Binding-site contacts:
Ligand atom C6 contacts residue LYS92 of chain 1.B at 3.4 Å.
Ligand atom N1 contacts residue ILE96 of chain 1.B at 4.0 Å.
Ligand atom C contacts residue PHE100 of chain 1.B at 4.3 Å (hydrophobic).
Ligand atom C1 contacts residue PRO9 of chain 1.B at 4.4 Å (hydrophobic).
Ligand atom N contacts residue TYR72 of chain 1.B at 3.3 Å.
Ligand atom C1 contacts residue PHE100 of chain 1.B at 4.0 Å (hydrophobic).
Ligand atom N contacts residue GLN74 of chain 1.B at 4.0 Å.
Ligand atom C2 contacts residue TYR72 of chain 1.B at 3.7 Å (hydrophobic).
Ligand atom C1 contacts residue ILE96 of chain 1.B at 3.9 Å (hydrophobic).
Ligand atom C contacts residue TYR72 of chain 1.B at 3.8 Å (hydrophobic).
Ligand atom N contacts residue THR11 of chain 1.B at 3.7 Å.
Ligand atom C5 contacts residue ILE96 of chain 1.B at 3.9 Å (hydrophobic).
Ligand atom C5 contacts residue TYR72 of chain 1.B at 3.8 Å (hydrophobic).
Ligand atom C3 contacts residue TYR72 of chain 1.B at 3.6 Å (hydrophobic).
Ligand atom N1 contacts residue LYS92 of chain 1.B at 3.3 Å.
Ligand atom C contacts residue PRO9 of chain 1.B at 3.5 Å (hydrophobic).
Ligand atom C6 contacts residue GLU87 of chain 1.B at 3.7 Å.
Ligand atom C2 contacts residue THR11 of chain 1.B at 3.1 Å.
Ligand atom C5 contacts residue PRO9 of chain 1.B at 4.2 Å (hydrophobic).
Ligand atom C4 contacts residue ILE96 of chain 1.B at 3.7 Å (hydrophobic).
Ligand atom C contacts residue ILE96 of chain 1.B at 3.5 Å (hydrophobic).
Ligand atom C4 contacts residue TYR72 of chain 1.B at 3.8 Å (hydrophobic).
Ligand atom C3 contacts residue ILE96 of chain 1.B at 4.1 Å (hydrophobic).
Ligand atom C2 contacts residue ILE96 of chain 1.B at 4.5 Å (hydrophobic).
Ligand atom C6 contacts residue TYR72 of chain 1.B at 3.9 Å (hydrophobic).
Ligand atom C1 contacts residue TYR72 of chain 1.B at 3.9 Å (hydrophobic).
Ligand atom O contacts residue LYS92 of chain 1.B at 2.8 Å (salt-bridge).
Ligand atom C1 contacts residue PHE10 of chain 1.B at 4.2 Å (hydrophobic).
Ligand atom C4 contacts residue GLU87 of chain 1.B at 4.2 Å.
Ligand atom C7 contacts residue LYS92 of chain 1.B at 3.0 Å.
Ligand atom C5 contacts residue PHE93 of chain 1.B at 3.9 Å (hydrophobic).
Ligand atom C1 contacts residue THR11 of chain 1.B at 4.0 Å.
Ligand atom C3 contacts residue THR11 of chain 1.B at 3.8 Å.

A small-molecule ligand and the protein it binds are described below.
Small molecule (SMILES): NC(=O)CNc1ccccc1

Sequence of chain 1.B:
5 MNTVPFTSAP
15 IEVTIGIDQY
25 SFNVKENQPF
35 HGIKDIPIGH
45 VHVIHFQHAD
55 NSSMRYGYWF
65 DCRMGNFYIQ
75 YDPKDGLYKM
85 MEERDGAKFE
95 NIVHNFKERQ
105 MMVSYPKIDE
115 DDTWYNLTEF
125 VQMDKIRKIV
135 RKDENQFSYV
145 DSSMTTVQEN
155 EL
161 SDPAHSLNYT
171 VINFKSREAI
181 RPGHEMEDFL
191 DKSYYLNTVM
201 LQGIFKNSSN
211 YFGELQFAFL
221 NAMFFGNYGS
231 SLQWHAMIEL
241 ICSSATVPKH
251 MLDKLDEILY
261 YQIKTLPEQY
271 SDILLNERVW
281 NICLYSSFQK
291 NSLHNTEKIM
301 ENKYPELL